Sequence of chain 1.A:
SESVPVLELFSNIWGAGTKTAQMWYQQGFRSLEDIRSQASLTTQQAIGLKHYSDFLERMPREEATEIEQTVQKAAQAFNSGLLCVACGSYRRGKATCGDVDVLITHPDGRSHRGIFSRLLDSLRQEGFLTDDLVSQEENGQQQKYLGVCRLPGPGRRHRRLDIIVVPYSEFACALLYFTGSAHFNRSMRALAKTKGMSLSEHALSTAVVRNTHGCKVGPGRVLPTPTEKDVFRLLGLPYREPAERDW

Binding-site contacts:
Ligand atom N3 contacts residue DG3 of chain 1.C at 3.0 Å (h-bond).
Ligand atom N1 contacts residue DA5 of chain 1.C at 3.5 Å.
Ligand atom N2 contacts residue DC1 of chain 1.C at 2.8 Å (h-bond).
Ligand atom O4' contacts residue ARG274 of chain 1.A at 3.4 Å (salt-bridge).
Ligand atom N1 contacts residue DT4 of chain 1.C at 2.8 Å (h-bond).
Ligand atom O2 contacts residue DG3 of chain 1.C at 2.7 Å (h-bond).
Ligand atom O5' contacts residue ALA278 of chain 1.A at 3.4 Å.
Ligand atom N3 contacts residue DA5 of chain 1.C at 2.8 Å (h-bond).
Ligand atom C2 contacts residue DT4 of chain 1.C at 3.1 Å.
Ligand atom O3' contacts residue GLN224 of chain 1.A at 3.5 Å.
Ligand atom N2 contacts residue ARG277 of chain 1.A at 3.5 Å (salt-bridge).
Ligand atom O2 contacts residue DA5 of chain 1.C at 3.5 Å.
Ligand atom C4' contacts residue LEU287 of chain 1.A at 3.3 Å (hydrophobic).
Ligand atom O3' contacts residue GLN132 of chain 1.A at 3.5 Å (h-bond).
Ligand atom O3' contacts residue THR130 of chain 1.A at 3.1 Å.
Ligand atom O2 contacts residue DA2 of chain 1.C at 3.5 Å (h-bond).
Ligand atom OP1 contacts residue GLU226 of chain 1.A at 3.2 Å.
Ligand atom C5' contacts residue GLN224 of chain 1.A at 3.5 Å.
Ligand atom N1 contacts residue DC6 of chain 1.C at 2.9 Å (h-bond).
Ligand atom O6 contacts residue DC1 of chain 1.C at 3.1 Å (h-bond).
Ligand atom O2 contacts residue ARG277 of chain 1.A at 3.5 Å (salt-bridge).
Ligand atom C4' contacts residue ARG277 of chain 1.A at 3.5 Å.
Ligand atom N3 contacts residue DA2 of chain 1.C at 3.5 Å.
Ligand atom N3 contacts residue DA2 of chain 1.C at 2.9 Å (h-bond).
Ligand atom C4 contacts residue DA5 of chain 1.C at 3.4 Å.
Ligand atom C5' contacts residue LEU287 of chain 1.A at 3.4 Å (hydrophobic).
Ligand atom N1 contacts residue DC1 of chain 1.C at 3.0 Å (h-bond).
Ligand atom N6 contacts residue DT4 of chain 1.C at 3.4 Å (h-bond).
Ligand atom O6 contacts residue DC6 of chain 1.C at 3.0 Å (h-bond).
Ligand atom O4' contacts residue ARG277 of chain 1.A at 2.9 Å (salt-bridge).
Ligand atom N2 contacts residue DC6 of chain 1.C at 2.9 Å (h-bond).
Ligand atom O4 contacts residue DA5 of chain 1.C at 3.1 Å (h-bond).
Ligand atom O4 contacts residue DA2 of chain 1.C at 3.1 Å (h-bond).
Ligand atom N2 contacts residue DA2 of chain 1.C at 3.1 Å (h-bond).
Ligand atom C4' contacts residue GLU289 of chain 1.A at 3.3 Å.
Ligand atom O2 contacts residue DG3 of chain 1.C at 3.2 Å (h-bond).
Ligand atom C2 contacts residue DA2 of chain 1.C at 3.3 Å.
Ligand atom N7 contacts residue ARG274 of chain 1.A at 3.4 Å.
Ligand atom C1' contacts residue ARG277 of chain 1.A at 3.4 Å.
Ligand atom N4 contacts residue DG3 of chain 1.C at 3.1 Å (h-bond).

This protein binds this small molecule.
Small molecule (SMILES): Cc1cn([C@H]2C[C@H](O[P](=O)(O)OC[C@H]3O[C@@H](n4cnc5c(=O)nc(N)[nH]c54)C[C@@H]3O)[C@@H](CO[P](=O)(O)O[C@H]3C[C@H](n4ccc(N)nc4=O)O[C@@H]3CO[P](=O)(O)O[C@H]3C[C@H](n4cnc5c(N)ncnc54)O[C@@H]3CO[P](=O)(O)O[C@H]3C[C@H](n4cc(C)c(=O)[nH]c4=O)O[C@@H]3CO[P](=O)(O)O[C@H]3C[C@H](n4cnc5c(=O)nc(N)[nH]c54)O[C@@H]3COP(=O)=O)O2)c(=O)[nH]c1=O